Sequence of chain 1.B:
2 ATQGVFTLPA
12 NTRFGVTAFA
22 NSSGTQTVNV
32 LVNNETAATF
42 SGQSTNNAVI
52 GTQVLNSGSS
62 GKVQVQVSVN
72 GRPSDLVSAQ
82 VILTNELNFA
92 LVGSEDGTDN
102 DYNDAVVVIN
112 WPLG

Binding-site contacts:
Ligand atom O4 contacts residue SER23 of chain 1.B at 2.5 Å.
Ligand atom O5 contacts residue SER23 of chain 1.B at 3.0 Å.
Ligand atom D1 contacts residue SER23 of chain 1.B at 2.9 Å.
Ligand atom D61 contacts residue SER24 of chain 1.B at 2.9 Å.
Ligand atom D61 contacts residue GLY115 of chain 1.A at 3.0 Å.
Ligand atom C1 contacts residue SER24 of chain 1.B at 3.2 Å.
Ligand atom D3 contacts residue ASP100 of chain 1.B at 2.8 Å.
Ligand atom D2 contacts residue SER23 of chain 1.B at 2.9 Å.
Ligand atom C3 contacts residue ASP100 of chain 1.B at 3.2 Å.
Ligand atom O3 contacts residue ASP100 of chain 1.B at 2.6 Å (salt-bridge).
Ligand atom DO4 contacts residue CA1 of chain 1.I at 3.0 Å.
Ligand atom O3 contacts residue ASP102 of chain 1.B at 2.9 Å (salt-bridge).
Ligand atom DO2 contacts residue CA1 of chain 1.H at 2.9 Å.
Ligand atom DO2 contacts residue ASP97 of chain 1.B at 1.8 Å.
Ligand atom O2 contacts residue ASP97 of chain 1.B at 2.6 Å (salt-bridge).
Ligand atom O2 contacts residue CA1 of chain 1.H at 2.5 Å.
Ligand atom DO3 contacts residue ASP100 of chain 1.B at 1.8 Å.
Ligand atom O5 contacts residue SER24 of chain 1.B at 2.1 Å.
Ligand atom D63 contacts residue SER24 of chain 1.B at 2.7 Å.
Ligand atom DO4 contacts residue SER23 of chain 1.B at 2.5 Å.
Ligand atom O4 contacts residue ASN22 of chain 1.B at 3.1 Å (h-bond).
Ligand atom C5 contacts residue SER24 of chain 1.B at 3.2 Å.
Ligand atom D61 contacts residue THR46 of chain 1.B at 2.7 Å.
Ligand atom DO2 contacts residue ASP105 of chain 1.B at 3.0 Å.
Ligand atom C6 contacts residue SER24 of chain 1.B at 3.2 Å.
Ligand atom D61 contacts residue SER23 of chain 1.B at 2.9 Å.
Ligand atom D1 contacts residue ASP97 of chain 1.B at 3.1 Å.
Ligand atom O3 contacts residue CA1 of chain 1.H at 2.4 Å.
Ligand atom D1 contacts residue SER24 of chain 1.B at 3.1 Å.
Ligand atom DO4 contacts residue GLY115 of chain 1.A at 1.8 Å.
Ligand atom DO3 contacts residue CA1 of chain 1.I at 3.0 Å.
Ligand atom O4 contacts residue CA1 of chain 1.I at 2.5 Å.
Ligand atom O3 contacts residue ASP105 of chain 1.B at 3.0 Å (salt-bridge).
Ligand atom O4 contacts residue GLY115 of chain 1.A at 2.5 Å (h-bond).
Ligand atom O3 contacts residue CA1 of chain 1.I at 2.5 Å.
Ligand atom D2 contacts residue ASP105 of chain 1.B at 2.6 Å.
Ligand atom DO3 contacts residue ASP102 of chain 1.B at 2.7 Å.
Ligand atom O2 contacts residue ASP105 of chain 1.B at 3.2 Å (salt-bridge).
Ligand atom DO2 contacts residue GLY98 of chain 1.B at 3.2 Å.
Ligand atom DO3 contacts residue CA1 of chain 1.H at 2.6 Å.

This small molecule binds to this protein.
Small molecule (SMILES): C[C@@H]1O[C@@H](O)[C@@H](O)[C@H](O)[C@@H]1O

Sequence of chain 1.A:
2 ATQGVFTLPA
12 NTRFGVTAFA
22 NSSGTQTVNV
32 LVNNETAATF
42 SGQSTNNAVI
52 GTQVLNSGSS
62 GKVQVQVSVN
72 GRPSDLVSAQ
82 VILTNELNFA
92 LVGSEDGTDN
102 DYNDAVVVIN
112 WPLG